A protein and the small-molecule ligand that binds it are described below.
Small molecule (SMILES): CC(=O)N[C@@H]1[C@@H](O)[C@H](O)[C@@H](CO)O[C@H]1O

Binding-site contacts:
Ligand atom C8 contacts residue ASN606 of chain 1.D at 4.3 Å.
Ligand atom C5 contacts residue ASN606 of chain 1.D at 3.7 Å.
Ligand atom C1 contacts residue LEU609 of chain 1.D at 4.3 Å (hydrophobic).
Ligand atom C3 contacts residue ASN606 of chain 1.D at 3.8 Å.
Ligand atom O7 contacts residue ASN606 of chain 1.D at 3.0 Å (h-bond).
Ligand atom C6 contacts residue LEU609 of chain 1.D at 4.5 Å (hydrophobic).
Ligand atom C1 contacts residue ASN606 of chain 1.D at 1.4 Å.
Ligand atom O6 contacts residue LEU609 of chain 1.D at 3.8 Å.
Ligand atom C7 contacts residue ASN606 of chain 1.D at 3.1 Å.
Ligand atom O5 contacts residue ASN606 of chain 1.D at 2.4 Å (h-bond).
Ligand atom N2 contacts residue ASN606 of chain 1.D at 2.9 Å (h-bond).
Ligand atom O5 contacts residue LEU609 of chain 1.D at 3.7 Å.
Ligand atom C4 contacts residue ASN606 of chain 1.D at 4.3 Å.
Ligand atom C2 contacts residue ASN606 of chain 1.D at 2.5 Å.

Sequence of chain 1.D:
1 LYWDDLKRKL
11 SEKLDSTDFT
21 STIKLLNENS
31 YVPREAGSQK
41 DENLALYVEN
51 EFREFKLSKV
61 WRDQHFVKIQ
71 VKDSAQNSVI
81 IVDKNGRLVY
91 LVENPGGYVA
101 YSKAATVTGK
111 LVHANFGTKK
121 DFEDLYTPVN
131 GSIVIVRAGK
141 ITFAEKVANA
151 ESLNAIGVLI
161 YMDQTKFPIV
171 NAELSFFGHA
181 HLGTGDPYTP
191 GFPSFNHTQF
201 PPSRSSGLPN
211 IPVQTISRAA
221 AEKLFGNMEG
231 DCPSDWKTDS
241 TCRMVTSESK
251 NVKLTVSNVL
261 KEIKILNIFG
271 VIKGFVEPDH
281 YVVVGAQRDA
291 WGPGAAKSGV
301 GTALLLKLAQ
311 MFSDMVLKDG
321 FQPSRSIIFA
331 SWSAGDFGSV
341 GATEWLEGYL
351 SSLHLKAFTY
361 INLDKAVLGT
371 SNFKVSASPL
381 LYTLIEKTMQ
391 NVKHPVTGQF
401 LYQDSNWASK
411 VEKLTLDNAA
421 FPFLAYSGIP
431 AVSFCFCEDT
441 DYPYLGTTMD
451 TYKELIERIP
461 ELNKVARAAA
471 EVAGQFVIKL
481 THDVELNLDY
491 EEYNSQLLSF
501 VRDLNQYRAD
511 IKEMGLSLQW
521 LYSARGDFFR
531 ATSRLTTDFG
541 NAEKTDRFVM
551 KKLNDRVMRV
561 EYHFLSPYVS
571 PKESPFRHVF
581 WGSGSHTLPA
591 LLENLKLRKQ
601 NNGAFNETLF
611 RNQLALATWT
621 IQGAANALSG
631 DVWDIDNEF